Binding-site contacts:
Ligand atom C6 contacts residue PHE140 of chain 1.B at 3.5 Å (hydrophobic).
Ligand atom C19 contacts residue GLN189 of chain 1.B at 3.6 Å.
Ligand atom C6 contacts residue SER144 of chain 1.B at 3.9 Å.
Ligand atom C8 contacts residue PHE140 of chain 1.B at 3.7 Å (hydrophobic).
Ligand atom C6 contacts residue HIS163 of chain 1.B at 3.9 Å.
Ligand atom C5 contacts residue GLU166 of chain 1.B at 3.7 Å.
Ligand atom N3 contacts residue GLU166 of chain 1.B at 3.8 Å.
Ligand atom N3 contacts residue SER144 of chain 1.B at 3.4 Å (h-bond).
Ligand atom CL contacts residue ASP187 of chain 1.B at 3.4 Å.
Ligand atom C4 contacts residue CYS145 of chain 1.B at 4.0 Å (hydrophobic).
Ligand atom C3 contacts residue MET165 of chain 1.B at 3.9 Å (hydrophobic).
Ligand atom C16 contacts residue ARG188 of chain 1.B at 3.7 Å.
Ligand atom C7 contacts residue LEU141 of chain 1.B at 3.7 Å (hydrophobic).
Ligand atom C8 contacts residue ASN142 of chain 1.B at 3.8 Å.
Ligand atom N2 contacts residue CYS145 of chain 1.B at 3.6 Å (h-bond).
Ligand atom CL contacts residue HIS164 of chain 1.B at 4.0 Å.
Ligand atom C5 contacts residue MET165 of chain 1.B at 3.9 Å (hydrophobic).
Ligand atom C5 contacts residue SER144 of chain 1.B at 3.9 Å.
Ligand atom C14 contacts residue HIS41 of chain 1.B at 3.9 Å.
Ligand atom C6 contacts residue GLU166 of chain 1.B at 3.4 Å.
Ligand atom C8 contacts residue LEU141 of chain 1.B at 3.7 Å (hydrophobic).
Ligand atom CL contacts residue MET165 of chain 1.B at 3.9 Å.
Ligand atom CL contacts residue HIS41 of chain 1.B at 3.4 Å.
Ligand atom C5 contacts residue CYS145 of chain 1.B at 3.8 Å (hydrophobic).
Ligand atom N3 contacts residue PHE140 of chain 1.B at 3.7 Å.
Ligand atom C17 contacts residue GLN189 of chain 1.B at 3.9 Å.
Ligand atom O1 contacts residue MET165 of chain 1.B at 3.4 Å.
Ligand atom C15 contacts residue MET165 of chain 1.B at 3.7 Å (hydrophobic).
Ligand atom N3 contacts residue HIS163 of chain 1.B at 2.7 Å (h-bond).
Ligand atom C7 contacts residue GLU166 of chain 1.B at 3.7 Å.
Ligand atom C7 contacts residue ASN142 of chain 1.B at 4.0 Å.
Ligand atom C14 contacts residue HIS164 of chain 1.B at 3.4 Å.
Ligand atom N contacts residue GLN189 of chain 1.B at 3.6 Å.
Ligand atom C6 contacts residue LEU141 of chain 1.B at 3.6 Å (hydrophobic).
Ligand atom C8 contacts residue GLU166 of chain 1.B at 3.4 Å.
Ligand atom O1 contacts residue GLU166 of chain 1.B at 3.1 Å (salt-bridge).
Ligand atom C9 contacts residue ASN142 of chain 1.B at 3.9 Å.
Ligand atom C14 contacts residue MET165 of chain 1.B at 3.6 Å (hydrophobic).
Ligand atom C5 contacts residue HIS163 of chain 1.B at 3.0 Å.
Ligand atom N3 contacts residue LEU141 of chain 1.B at 4.0 Å.

The protein below binds the small molecule below.
Small molecule (SMILES): NC(=O)N1Cc2ccc(Cl)cc2[C@H](C(=O)Nc2cncc3ccccc23)C1

Sequence of chain 1.A:
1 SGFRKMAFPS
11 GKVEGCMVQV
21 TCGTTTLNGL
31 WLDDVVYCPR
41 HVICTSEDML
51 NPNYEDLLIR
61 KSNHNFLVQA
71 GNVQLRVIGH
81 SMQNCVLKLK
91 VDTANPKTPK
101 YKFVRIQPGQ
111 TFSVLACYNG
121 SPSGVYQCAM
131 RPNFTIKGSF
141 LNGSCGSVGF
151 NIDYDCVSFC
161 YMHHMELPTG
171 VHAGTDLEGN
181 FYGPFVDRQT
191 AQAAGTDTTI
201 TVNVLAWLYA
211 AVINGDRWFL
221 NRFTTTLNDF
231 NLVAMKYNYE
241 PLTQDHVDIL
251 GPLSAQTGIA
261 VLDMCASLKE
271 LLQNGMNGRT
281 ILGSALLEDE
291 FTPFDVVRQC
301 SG

Sequence of chain 1.B:
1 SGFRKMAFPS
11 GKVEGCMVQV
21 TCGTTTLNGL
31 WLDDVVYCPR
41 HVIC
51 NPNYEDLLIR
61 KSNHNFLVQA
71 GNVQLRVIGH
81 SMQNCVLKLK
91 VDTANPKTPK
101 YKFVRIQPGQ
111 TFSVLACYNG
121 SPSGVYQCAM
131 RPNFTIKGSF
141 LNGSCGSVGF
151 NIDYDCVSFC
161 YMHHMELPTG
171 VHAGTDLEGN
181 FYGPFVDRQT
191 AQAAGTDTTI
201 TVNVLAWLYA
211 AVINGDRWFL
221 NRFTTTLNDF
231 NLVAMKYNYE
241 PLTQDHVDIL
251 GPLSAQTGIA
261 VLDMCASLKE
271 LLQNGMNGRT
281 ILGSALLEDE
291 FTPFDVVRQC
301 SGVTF